Sequence of chain 59.E:
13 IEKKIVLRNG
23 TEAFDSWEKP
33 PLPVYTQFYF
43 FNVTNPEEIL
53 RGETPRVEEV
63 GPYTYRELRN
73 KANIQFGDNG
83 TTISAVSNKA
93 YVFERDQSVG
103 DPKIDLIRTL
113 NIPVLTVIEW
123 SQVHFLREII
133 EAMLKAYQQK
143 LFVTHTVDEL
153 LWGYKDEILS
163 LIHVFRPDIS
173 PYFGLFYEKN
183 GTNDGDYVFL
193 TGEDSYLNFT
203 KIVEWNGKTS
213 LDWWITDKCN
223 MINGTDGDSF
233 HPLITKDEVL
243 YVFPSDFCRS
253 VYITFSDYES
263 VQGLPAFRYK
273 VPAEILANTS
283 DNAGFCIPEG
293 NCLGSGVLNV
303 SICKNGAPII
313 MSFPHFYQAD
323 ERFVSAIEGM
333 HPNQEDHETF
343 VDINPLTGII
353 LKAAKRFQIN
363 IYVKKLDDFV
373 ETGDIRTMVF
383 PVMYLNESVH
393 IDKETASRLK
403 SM

Binding-site contacts:
Ligand atom O7 contacts residue MET223 of chain 59.E at 3.5 Å.
Ligand atom C7 contacts residue ARG251 of chain 59.E at 4.0 Å.
Ligand atom C1 contacts residue LYS220 of chain 59.E at 4.2 Å.
Ligand atom C3 contacts residue LYS220 of chain 59.E at 4.1 Å.
Ligand atom O6 contacts residue TYR243 of chain 59.E at 4.0 Å.
Ligand atom C8 contacts residue SER252 of chain 59.E at 3.4 Å.
Ligand atom O3 contacts residue ASP283 of chain 59.E at 4.3 Å.
Ligand atom C5 contacts residue MET223 of chain 59.E at 4.0 Å (hydrophobic).
Ligand atom O5 contacts residue LYS220 of chain 59.E at 3.4 Å.
Ligand atom C5 contacts residue LYS220 of chain 59.E at 4.0 Å.
Ligand atom O3 contacts residue LYS220 of chain 59.E at 3.8 Å.
Ligand atom C7 contacts residue SER252 of chain 59.E at 3.5 Å.
Ligand atom N2 contacts residue LYS220 of chain 59.E at 4.1 Å.
Ligand atom C1 contacts residue ASN225 of chain 59.E at 1.4 Å.
Ligand atom C4 contacts residue ASN225 of chain 59.E at 4.2 Å.
Ligand atom C5 contacts residue ASN225 of chain 59.E at 3.6 Å.
Ligand atom O7 contacts residue ASN225 of chain 59.E at 2.9 Å (h-bond).
Ligand atom O7 contacts residue SER252 of chain 59.E at 2.9 Å (h-bond).
Ligand atom C8 contacts residue ARG251 of chain 59.E at 3.5 Å.
Ligand atom C6 contacts residue LYS220 of chain 59.E at 4.0 Å.
Ligand atom O4 contacts residue MET223 of chain 59.E at 3.7 Å.
Ligand atom C4 contacts residue LYS220 of chain 59.E at 3.4 Å.
Ligand atom O6 contacts residue ASP283 of chain 59.E at 3.8 Å.
Ligand atom C8 contacts residue MET223 of chain 59.E at 3.3 Å (hydrophobic).
Ligand atom O7 contacts residue LYS220 of chain 59.E at 4.0 Å.
Ligand atom C3 contacts residue ASN225 of chain 59.E at 3.8 Å.
Ligand atom C6 contacts residue ASP283 of chain 59.E at 3.8 Å.
Ligand atom C3 contacts residue MET223 of chain 59.E at 3.7 Å (hydrophobic).
Ligand atom C7 contacts residue MET223 of chain 59.E at 3.6 Å (hydrophobic).
Ligand atom C1 contacts residue LYS220 of chain 59.E at 4.0 Å.
Ligand atom C2 contacts residue ASP283 of chain 59.E at 3.8 Å.
Ligand atom C2 contacts residue LYS220 of chain 59.E at 3.8 Å.
Ligand atom O5 contacts residue ASN225 of chain 59.E at 2.3 Å (h-bond).
Ligand atom N2 contacts residue MET223 of chain 59.E at 3.8 Å.
Ligand atom C2 contacts residue ASN225 of chain 59.E at 2.5 Å.
Ligand atom C4 contacts residue MET223 of chain 59.E at 4.0 Å (hydrophobic).
Ligand atom O4 contacts residue LYS220 of chain 59.E at 4.2 Å.
Ligand atom O7 contacts residue ARG251 of chain 59.E at 4.3 Å.
Ligand atom C7 contacts residue ASN225 of chain 59.E at 3.2 Å.
Ligand atom N2 contacts residue ASN225 of chain 59.E at 3.0 Å (h-bond).

This protein binds this small molecule.
Small molecule (SMILES): CC(=O)N[C@H]1[C@H](O[C@H]2[C@H](O)[C@@H](NC(C)=O)CO[C@@H]2CO)O[C@H](CO)[C@@H](O[C@@H]2O[C@H](CO)[C@@H](O)[C@H](O)[C@@H]2O)[C@@H]1O